Sequence of chain 1.B:
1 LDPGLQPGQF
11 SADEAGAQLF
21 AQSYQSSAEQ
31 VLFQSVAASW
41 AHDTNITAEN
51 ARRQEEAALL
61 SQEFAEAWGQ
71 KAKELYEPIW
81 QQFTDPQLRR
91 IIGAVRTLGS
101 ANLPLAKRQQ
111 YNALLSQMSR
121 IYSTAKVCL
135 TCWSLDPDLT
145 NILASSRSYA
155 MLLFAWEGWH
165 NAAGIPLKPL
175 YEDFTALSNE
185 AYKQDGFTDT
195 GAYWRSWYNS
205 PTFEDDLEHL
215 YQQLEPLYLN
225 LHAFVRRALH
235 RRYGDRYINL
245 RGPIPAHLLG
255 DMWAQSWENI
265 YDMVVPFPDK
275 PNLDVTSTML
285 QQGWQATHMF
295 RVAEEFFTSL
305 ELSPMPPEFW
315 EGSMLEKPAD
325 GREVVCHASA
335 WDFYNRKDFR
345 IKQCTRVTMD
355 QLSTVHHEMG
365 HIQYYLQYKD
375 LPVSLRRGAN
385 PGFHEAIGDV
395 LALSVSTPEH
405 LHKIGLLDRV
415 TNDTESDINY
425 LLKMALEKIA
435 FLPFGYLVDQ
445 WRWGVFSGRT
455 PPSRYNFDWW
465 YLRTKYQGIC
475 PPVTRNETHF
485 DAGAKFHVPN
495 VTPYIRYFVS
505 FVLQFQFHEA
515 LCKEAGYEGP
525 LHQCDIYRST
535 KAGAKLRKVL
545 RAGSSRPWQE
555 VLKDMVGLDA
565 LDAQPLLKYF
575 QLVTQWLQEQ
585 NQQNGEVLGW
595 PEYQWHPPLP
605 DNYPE

Binding-site contacts:
Ligand atom C8 contacts residue GLU403 of chain 1.B at 3.7 Å.
Ligand atom C3 contacts residue GLN527 of chain 1.B at 3.4 Å.
Ligand atom C2 contacts residue GLN527 of chain 1.B at 3.8 Å.
Ligand atom C8 contacts residue ASN416 of chain 1.B at 4.5 Å.
Ligand atom O7 contacts residue ASN416 of chain 1.B at 3.2 Å (h-bond).
Ligand atom C1 contacts residue GLN527 of chain 1.B at 4.0 Å.
Ligand atom C1 contacts residue ASN416 of chain 1.B at 1.5 Å.
Ligand atom O5 contacts residue ASN416 of chain 1.B at 2.4 Å (h-bond).
Ligand atom N2 contacts residue ASN416 of chain 1.B at 3.0 Å (h-bond).
Ligand atom N2 contacts residue GLN527 of chain 1.B at 3.4 Å (h-bond).
Ligand atom C3 contacts residue PRO524 of chain 1.B at 4.1 Å (hydrophobic).
Ligand atom O3 contacts residue GLN527 of chain 1.B at 4.0 Å.
Ligand atom C5 contacts residue ASN416 of chain 1.B at 3.7 Å.
Ligand atom O4 contacts residue PRO524 of chain 1.B at 3.9 Å.
Ligand atom C3 contacts residue ASN416 of chain 1.B at 3.9 Å.
Ligand atom C7 contacts residue GLN527 of chain 1.B at 4.5 Å.
Ligand atom C2 contacts residue ASN416 of chain 1.B at 2.5 Å.
Ligand atom O3 contacts residue PRO524 of chain 1.B at 4.0 Å.
Ligand atom C7 contacts residue ASN416 of chain 1.B at 3.3 Å.
Ligand atom C4 contacts residue ASN416 of chain 1.B at 4.3 Å.

The small molecule below binds the protein below.
Small molecule (SMILES): CC(=O)N[C@@H]1[C@@H](O)[C@H](O)[C@@H](CO)O[C@H]1O